A protein and the small-molecule ligand that binds it are described below.
Small molecule (SMILES): CC(=O)N[C@@H]1[C@@H](O)[C@H](O)[C@@H](CO)O[C@H]1O

Binding-site contacts:
Ligand atom C7 contacts residue ASN408 of chain 3.A at 3.2 Å.
Ligand atom C1 contacts residue ASN408 of chain 3.A at 1.4 Å.
Ligand atom C5 contacts residue THR410 of chain 3.A at 4.3 Å.
Ligand atom O5 contacts residue THR410 of chain 3.A at 4.1 Å.
Ligand atom O6 contacts residue SER449 of chain 3.A at 4.2 Å.
Ligand atom C7 contacts residue ILE398 of chain 3.A at 4.0 Å (hydrophobic).
Ligand atom C6 contacts residue THR410 of chain 3.A at 3.1 Å.
Ligand atom C8 contacts residue ILE398 of chain 3.A at 3.8 Å (hydrophobic).
Ligand atom C4 contacts residue ASN408 of chain 3.A at 4.3 Å.
Ligand atom C2 contacts residue ASN408 of chain 3.A at 2.4 Å.
Ligand atom N2 contacts residue ASN408 of chain 3.A at 3.0 Å (h-bond).
Ligand atom O5 contacts residue SER449 of chain 3.A at 3.7 Å.
Ligand atom C8 contacts residue ASN408 of chain 3.A at 4.5 Å.
Ligand atom C5 contacts residue SER449 of chain 3.A at 3.7 Å.
Ligand atom C3 contacts residue ASN408 of chain 3.A at 3.8 Å.
Ligand atom O5 contacts residue ASN408 of chain 3.A at 2.3 Å (h-bond).
Ligand atom C7 contacts residue SER396 of chain 3.A at 4.1 Å.
Ligand atom O6 contacts residue THR410 of chain 3.A at 2.8 Å (h-bond).
Ligand atom C6 contacts residue SER449 of chain 3.A at 3.2 Å.
Ligand atom C5 contacts residue ASN408 of chain 3.A at 3.6 Å.
Ligand atom O7 contacts residue SER396 of chain 3.A at 2.9 Å (h-bond).
Ligand atom O7 contacts residue ILE398 of chain 3.A at 3.5 Å.
Ligand atom O7 contacts residue ASN408 of chain 3.A at 3.0 Å (h-bond).

Sequence of chain 3.A:
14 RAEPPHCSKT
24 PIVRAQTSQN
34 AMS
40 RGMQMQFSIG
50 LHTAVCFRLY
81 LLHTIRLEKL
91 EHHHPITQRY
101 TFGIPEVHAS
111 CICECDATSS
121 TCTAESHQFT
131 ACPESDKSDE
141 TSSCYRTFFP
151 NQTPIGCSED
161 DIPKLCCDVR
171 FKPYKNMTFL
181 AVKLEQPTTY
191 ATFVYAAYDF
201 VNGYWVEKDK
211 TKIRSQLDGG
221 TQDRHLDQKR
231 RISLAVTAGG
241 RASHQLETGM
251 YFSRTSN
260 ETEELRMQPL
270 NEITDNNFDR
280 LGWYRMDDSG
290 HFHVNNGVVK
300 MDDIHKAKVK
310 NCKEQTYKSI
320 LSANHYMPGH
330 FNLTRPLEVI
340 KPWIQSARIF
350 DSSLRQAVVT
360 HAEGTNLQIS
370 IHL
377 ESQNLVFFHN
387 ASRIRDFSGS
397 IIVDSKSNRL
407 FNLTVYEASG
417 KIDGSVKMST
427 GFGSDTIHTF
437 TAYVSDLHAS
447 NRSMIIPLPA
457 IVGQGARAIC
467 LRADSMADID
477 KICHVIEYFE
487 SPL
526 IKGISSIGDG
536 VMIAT